The protein below binds the small molecule below.
Small molecule (SMILES): Nc1ncnc2c1ncn2[C@@H]1O[C@H](CO[P](=O)(O)O[C@H]2[C@@H](O)[C@H](n3cnc4c(N)ncnc43)O[C@@H]2CO[P](=O)(O)O[C@H]2[C@@H](O)[C@H](n3cnc4c(N)ncnc43)O[C@@H]2CO[P](=O)(O)O[C@H]2[C@@H](O)[C@H](n3cnc4c(N)ncnc43)O[C@@H]2CO[P](=O)(O)O[C@H]2[C@@H](O)[C@H](n3cnc4c(N)ncnc43)O[C@@H]2CO[P](=O)(O)O[C@H]2[C@@H](O)[C@H](n3cnc4c(N)ncnc43)O[C@@H]2COP(=O)=O)[C@@H](O)[C@H]1O

Sequence of chain 1.A:
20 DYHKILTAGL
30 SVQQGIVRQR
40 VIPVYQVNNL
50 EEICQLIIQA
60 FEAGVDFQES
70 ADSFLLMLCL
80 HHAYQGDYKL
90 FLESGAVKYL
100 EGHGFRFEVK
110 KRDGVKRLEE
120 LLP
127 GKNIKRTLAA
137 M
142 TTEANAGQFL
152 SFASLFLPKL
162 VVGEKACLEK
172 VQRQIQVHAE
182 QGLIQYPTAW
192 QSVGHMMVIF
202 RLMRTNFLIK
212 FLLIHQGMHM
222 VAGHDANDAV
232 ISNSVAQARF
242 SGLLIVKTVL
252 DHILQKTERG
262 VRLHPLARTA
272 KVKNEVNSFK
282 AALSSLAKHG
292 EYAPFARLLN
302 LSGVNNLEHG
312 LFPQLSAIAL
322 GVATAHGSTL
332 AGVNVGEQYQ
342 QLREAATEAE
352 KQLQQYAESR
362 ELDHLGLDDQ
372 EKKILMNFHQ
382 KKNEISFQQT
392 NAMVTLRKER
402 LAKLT

Binding-site contacts:
Ligand atom O4' contacts residue VAL334 of chain 1.A at 3.0 Å.
Ligand atom C8 contacts residue ASN335 of chain 1.A at 3.2 Å.
Ligand atom O2' contacts residue VAL162 of chain 1.A at 3.0 Å (h-bond).
Ligand atom OP1 contacts residue HIS310 of chain 1.A at 3.1 Å (h-bond).
Ligand atom N3 contacts residue THR330 of chain 1.A at 3.3 Å (h-bond).
Ligand atom C2 contacts residue THR330 of chain 1.A at 3.4 Å.
Ligand atom C8 contacts residue VAL178 of chain 1.A at 3.4 Å (hydrophobic).
Ligand atom OP2 contacts residue HIS310 of chain 1.A at 3.2 Å (h-bond).
Ligand atom C2' contacts residue THR330 of chain 1.A at 3.4 Å.
Ligand atom OP1 contacts residue GLU309 of chain 1.A at 3.6 Å.
Ligand atom C4' contacts residue GLY333 of chain 1.A at 3.4 Å.
Ligand atom C1' contacts residue VAL334 of chain 1.A at 3.5 Å (hydrophobic).
Ligand atom OP1 contacts residue LEU245 of chain 1.A at 2.9 Å (h-bond).
Ligand atom C1' contacts residue GLN182 of chain 1.A at 3.5 Å.
Ligand atom O2' contacts residue MET394 of chain 1.A at 3.1 Å.
Ligand atom O2' contacts residue VAL163 of chain 1.A at 3.3 Å.
Ligand atom C6 contacts residue GLN238 of chain 1.A at 3.4 Å.
Ligand atom P contacts residue LYS160 of chain 1.A at 3.5 Å.
Ligand atom O3' contacts residue ARG401 of chain 1.A at 3.2 Å (salt-bridge).
Ligand atom C1' contacts residue VAL162 of chain 1.A at 3.3 Å (hydrophobic).
Ligand atom N7 contacts residue GLN238 of chain 1.A at 3.4 Å (h-bond).
Ligand atom N7 contacts residue ASN335 of chain 1.A at 3.3 Å (h-bond).
Ligand atom O2' contacts residue ASN335 of chain 1.A at 3.2 Å (h-bond).
Ligand atom OP1 contacts residue LYS160 of chain 1.A at 2.7 Å (salt-bridge).
Ligand atom N3 contacts residue VAL163 of chain 1.A at 3.5 Å (h-bond).
Ligand atom C2 contacts residue VAL163 of chain 1.A at 3.5 Å (hydrophobic).
Ligand atom N3 contacts residue GLN182 of chain 1.A at 3.4 Å.
Ligand atom OP2 contacts residue LYS160 of chain 1.A at 3.0 Å (salt-bridge).
Ligand atom N9 contacts residue VAL334 of chain 1.A at 3.5 Å.
Ligand atom N1 contacts residue GLN238 of chain 1.A at 3.4 Å.
Ligand atom O2' contacts residue THR330 of chain 1.A at 2.8 Å (h-bond).
Ligand atom N6 contacts residue GLN238 of chain 1.A at 2.5 Å (h-bond).
Ligand atom OP1 contacts residue GLY243 of chain 1.A at 3.5 Å.
Ligand atom N6 contacts residue LYS248 of chain 1.A at 2.6 Å (salt-bridge).
Ligand atom C1' contacts residue THR330 of chain 1.A at 3.2 Å.
Ligand atom OP1 contacts residue ARG401 of chain 1.A at 3.1 Å (salt-bridge).
Ligand atom O4' contacts residue GLY333 of chain 1.A at 3.3 Å.
Ligand atom N3 contacts residue LEU331 of chain 1.A at 3.5 Å.
Ligand atom O3' contacts residue GLY243 of chain 1.A at 3.2 Å.
Ligand atom C2 contacts residue LEU331 of chain 1.A at 3.5 Å (hydrophobic).